The small molecule below binds the protein below.
Small molecule (SMILES): O=C(O)CCC(=O)C(=O)O

Binding-site contacts:
Ligand atom O3 contacts residue ARG277 of chain 1.C at 2.8 Å (salt-bridge).
Ligand atom C2 contacts residue ILE186 of chain 1.C at 4.1 Å (hydrophobic).
Ligand atom O4 contacts residue LEU206 of chain 1.C at 3.8 Å.
Ligand atom C1 contacts residue FE1 of chain 1.K at 2.9 Å.
Ligand atom C1 contacts residue ARG171 of chain 1.C at 3.4 Å.
Ligand atom C5 contacts residue LEU206 of chain 1.C at 4.2 Å (hydrophobic).
Ligand atom O2 contacts residue FE1 of chain 1.K at 2.1 Å.
Ligand atom O2 contacts residue HIS189 of chain 1.C at 3.5 Å (h-bond).
Ligand atom O3 contacts residue PHE175 of chain 1.C at 3.3 Å.
Ligand atom O5 contacts residue HIS268 of chain 1.C at 3.0 Å.
Ligand atom O2 contacts residue ASP191 of chain 1.C at 3.5 Å (salt-bridge).
Ligand atom C4 contacts residue LEU206 of chain 1.C at 4.2 Å (hydrophobic).
Ligand atom O3 contacts residue LEU173 of chain 1.C at 4.1 Å.
Ligand atom O5 contacts residue FE1 of chain 1.K at 2.3 Å.
Ligand atom O1 contacts residue LEU173 of chain 1.C at 3.5 Å.
Ligand atom O2 contacts residue ARG1 of chain 1.M at 3.9 Å.
Ligand atom C1 contacts residue HIS189 of chain 1.C at 4.2 Å.
Ligand atom O3 contacts residue VAL270 of chain 1.C at 3.4 Å.
Ligand atom C2 contacts residue HIS189 of chain 1.C at 4.1 Å.
Ligand atom O5 contacts residue HIS189 of chain 1.C at 3.3 Å (h-bond).
Ligand atom C3 contacts residue VAL270 of chain 1.C at 4.1 Å (hydrophobic).
Ligand atom O2 contacts residue ARG171 of chain 1.C at 3.4 Å (salt-bridge).
Ligand atom C5 contacts residue VAL270 of chain 1.C at 3.8 Å (hydrophobic).
Ligand atom C5 contacts residue ARG277 of chain 1.C at 3.5 Å.
Ligand atom O2 contacts residue PHE283 of chain 1.C at 3.7 Å.
Ligand atom C1 contacts residue ALA281 of chain 1.C at 4.0 Å (hydrophobic).
Ligand atom O1 contacts residue FE1 of chain 1.K at 4.1 Å.
Ligand atom C4 contacts residue LEU173 of chain 1.C at 4.2 Å (hydrophobic).
Ligand atom O1 contacts residue ALA281 of chain 1.C at 3.8 Å.
Ligand atom O4 contacts residue ARG277 of chain 1.C at 2.8 Å (salt-bridge).
Ligand atom C2 contacts residue HIS268 of chain 1.C at 4.2 Å.
Ligand atom C4 contacts residue VAL270 of chain 1.C at 4.2 Å (hydrophobic).
Ligand atom C2 contacts residue FE1 of chain 1.K at 3.0 Å.
Ligand atom O1 contacts residue ARG171 of chain 1.C at 2.6 Å (salt-bridge).
Ligand atom O2 contacts residue HIS268 of chain 1.C at 4.1 Å.
Ligand atom C5 contacts residue ALA279 of chain 1.C at 3.9 Å (hydrophobic).
Ligand atom C3 contacts residue LEU173 of chain 1.C at 3.8 Å (hydrophobic).
Ligand atom C3 contacts residue ILE186 of chain 1.C at 3.9 Å (hydrophobic).
Ligand atom O4 contacts residue ALA279 of chain 1.C at 3.7 Å.
Ligand atom O3 contacts residue ALA279 of chain 1.C at 3.7 Å.

Sequence of chain 1.C:
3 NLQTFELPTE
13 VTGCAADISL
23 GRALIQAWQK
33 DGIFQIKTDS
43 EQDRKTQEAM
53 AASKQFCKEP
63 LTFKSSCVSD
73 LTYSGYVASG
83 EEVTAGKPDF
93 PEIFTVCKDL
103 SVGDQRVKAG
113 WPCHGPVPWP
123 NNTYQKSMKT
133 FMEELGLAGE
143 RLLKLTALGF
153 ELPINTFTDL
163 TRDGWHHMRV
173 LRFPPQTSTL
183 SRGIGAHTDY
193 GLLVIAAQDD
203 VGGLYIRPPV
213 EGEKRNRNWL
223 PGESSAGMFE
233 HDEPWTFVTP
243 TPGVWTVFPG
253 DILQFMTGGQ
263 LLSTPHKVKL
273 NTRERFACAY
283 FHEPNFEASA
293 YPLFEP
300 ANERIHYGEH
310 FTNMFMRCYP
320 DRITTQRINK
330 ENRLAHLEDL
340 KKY